Binding-site contacts:
Ligand atom C3 contacts residue ASN795 of chain 1.A at 3.8 Å.
Ligand atom C2 contacts residue ASN795 of chain 1.A at 2.5 Å.
Ligand atom C5 contacts residue ASN795 of chain 1.A at 3.6 Å.
Ligand atom C5 contacts residue SER797 of chain 1.A at 3.4 Å.
Ligand atom C7 contacts residue ASN795 of chain 1.A at 3.6 Å.
Ligand atom O7 contacts residue ASN795 of chain 1.A at 3.7 Å.
Ligand atom C1 contacts residue SER797 of chain 1.A at 3.9 Å.
Ligand atom C6 contacts residue SER797 of chain 1.A at 3.6 Å.
Ligand atom C6 contacts residue GLN798 of chain 1.A at 3.8 Å.
Ligand atom N2 contacts residue ASN795 of chain 1.A at 3.0 Å (h-bond).
Ligand atom C1 contacts residue ASN795 of chain 1.A at 1.4 Å.
Ligand atom C4 contacts residue ASN795 of chain 1.A at 4.2 Å.
Ligand atom O5 contacts residue SER797 of chain 1.A at 3.5 Å (h-bond).
Ligand atom O5 contacts residue ASN795 of chain 1.A at 2.3 Å (h-bond).

Sequence of chain 1.A:
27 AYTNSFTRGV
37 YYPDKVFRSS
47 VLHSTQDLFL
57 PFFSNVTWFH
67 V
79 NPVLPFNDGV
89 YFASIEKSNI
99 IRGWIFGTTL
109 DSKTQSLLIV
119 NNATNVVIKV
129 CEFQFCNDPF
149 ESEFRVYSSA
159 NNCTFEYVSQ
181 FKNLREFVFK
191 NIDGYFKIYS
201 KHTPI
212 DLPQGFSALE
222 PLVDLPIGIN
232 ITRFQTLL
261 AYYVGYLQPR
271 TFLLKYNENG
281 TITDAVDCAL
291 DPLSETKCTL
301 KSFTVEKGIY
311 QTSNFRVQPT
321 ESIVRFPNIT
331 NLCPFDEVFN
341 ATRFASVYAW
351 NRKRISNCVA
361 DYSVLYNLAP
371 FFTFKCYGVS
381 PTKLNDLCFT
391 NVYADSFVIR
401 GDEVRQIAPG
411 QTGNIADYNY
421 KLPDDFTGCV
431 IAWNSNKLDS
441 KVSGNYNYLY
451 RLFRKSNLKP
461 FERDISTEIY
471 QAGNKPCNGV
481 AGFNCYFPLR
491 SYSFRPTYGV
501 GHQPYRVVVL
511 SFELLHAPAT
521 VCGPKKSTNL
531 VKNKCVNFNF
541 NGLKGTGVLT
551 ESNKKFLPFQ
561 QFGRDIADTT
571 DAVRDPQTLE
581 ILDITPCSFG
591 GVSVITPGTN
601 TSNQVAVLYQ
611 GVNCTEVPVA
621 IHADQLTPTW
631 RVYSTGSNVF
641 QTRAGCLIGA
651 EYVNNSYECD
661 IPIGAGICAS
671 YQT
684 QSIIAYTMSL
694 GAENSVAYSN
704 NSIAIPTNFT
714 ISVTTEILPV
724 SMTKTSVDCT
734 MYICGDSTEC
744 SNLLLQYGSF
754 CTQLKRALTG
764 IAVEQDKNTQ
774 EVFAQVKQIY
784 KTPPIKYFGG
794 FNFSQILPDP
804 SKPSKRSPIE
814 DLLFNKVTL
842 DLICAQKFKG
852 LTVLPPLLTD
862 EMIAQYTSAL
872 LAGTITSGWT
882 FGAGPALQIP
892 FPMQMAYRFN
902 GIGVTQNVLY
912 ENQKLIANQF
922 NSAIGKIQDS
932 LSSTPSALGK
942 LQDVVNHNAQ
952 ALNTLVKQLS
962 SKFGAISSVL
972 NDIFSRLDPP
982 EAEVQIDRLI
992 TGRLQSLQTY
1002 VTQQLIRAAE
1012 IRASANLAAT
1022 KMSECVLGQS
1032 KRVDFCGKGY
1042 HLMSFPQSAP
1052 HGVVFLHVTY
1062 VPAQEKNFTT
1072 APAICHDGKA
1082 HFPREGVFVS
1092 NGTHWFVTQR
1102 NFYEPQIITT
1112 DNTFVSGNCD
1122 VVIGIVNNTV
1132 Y

This protein binds this small molecule.
Small molecule (SMILES): CC(=O)N[C@@H]1[C@@H](O)[C@H](O)[C@@H](CO)O[C@H]1O